Sequence of chain 1.B:
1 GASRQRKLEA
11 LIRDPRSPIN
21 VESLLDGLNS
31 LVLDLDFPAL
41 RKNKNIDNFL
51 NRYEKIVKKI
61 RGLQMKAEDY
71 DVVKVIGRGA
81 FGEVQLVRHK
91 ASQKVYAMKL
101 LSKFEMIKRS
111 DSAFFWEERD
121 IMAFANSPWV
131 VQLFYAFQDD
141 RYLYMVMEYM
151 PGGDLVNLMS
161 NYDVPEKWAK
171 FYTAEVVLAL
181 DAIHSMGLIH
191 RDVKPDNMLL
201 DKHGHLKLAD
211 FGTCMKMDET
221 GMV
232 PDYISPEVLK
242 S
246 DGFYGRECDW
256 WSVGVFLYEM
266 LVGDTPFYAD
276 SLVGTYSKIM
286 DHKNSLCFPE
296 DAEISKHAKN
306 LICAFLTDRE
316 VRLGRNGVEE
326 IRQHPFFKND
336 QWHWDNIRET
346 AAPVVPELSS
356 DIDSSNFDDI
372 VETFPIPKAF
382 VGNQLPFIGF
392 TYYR

The protein below binds the small molecule below.
Small molecule (SMILES): COc1cc(C(=O)N[C@H](CO)c2ccccc2)ccc1-c1cn[nH]c1

Binding-site contacts:
Ligand atom C16 contacts residue GLY79 of chain 1.B at 3.6 Å.
Ligand atom C7 contacts residue ALA209 of chain 1.B at 3.7 Å (hydrophobic).
Ligand atom C18 contacts residue VAL84 of chain 1.B at 3.6 Å (hydrophobic).
Ligand atom C4 contacts residue ILE76 of chain 1.B at 3.7 Å (hydrophobic).
Ligand atom C17 contacts residue GLY79 of chain 1.B at 3.8 Å.
Ligand atom C contacts residue PHE362 of chain 1.B at 3.8 Å (hydrophobic).
Ligand atom O2 contacts residue ASP210 of chain 1.B at 3.2 Å.
Ligand atom O contacts residue VAL84 of chain 1.B at 3.6 Å.
Ligand atom C11 contacts residue ARG78 of chain 1.B at 3.5 Å.
Ligand atom C8 contacts residue VAL84 of chain 1.B at 3.8 Å (hydrophobic).
Ligand atom C14 contacts residue LYS99 of chain 1.B at 3.8 Å.
Ligand atom C16 contacts residue GLU83 of chain 1.B at 3.6 Å.
Ligand atom C contacts residue ILE76 of chain 1.B at 3.6 Å (hydrophobic).
Ligand atom C17 contacts residue VAL84 of chain 1.B at 3.6 Å (hydrophobic).
Ligand atom N1 contacts residue GLU148 of chain 1.B at 2.9 Å (salt-bridge).
Ligand atom C15 contacts residue GLY82 of chain 1.B at 3.8 Å.
Ligand atom C13 contacts residue LYS99 of chain 1.B at 3.5 Å.
Ligand atom C5 contacts residue ALA97 of chain 1.B at 3.8 Å (hydrophobic).
Ligand atom N1 contacts residue MET150 of chain 1.B at 3.2 Å (h-bond).
Ligand atom C3 contacts residue LEU199 of chain 1.B at 3.5 Å (hydrophobic).
Ligand atom C16 contacts residue GLY82 of chain 1.B at 3.7 Å.
Ligand atom C3 contacts residue ALA97 of chain 1.B at 3.9 Å (hydrophobic).
Ligand atom N contacts residue MET150 of chain 1.B at 3.1 Å (h-bond).
Ligand atom N contacts residue TYR149 of chain 1.B at 3.5 Å.
Ligand atom C9 contacts residue LYS99 of chain 1.B at 3.7 Å.
Ligand atom C1 contacts residue VAL84 of chain 1.B at 3.6 Å (hydrophobic).
Ligand atom O2 contacts residue LYS99 of chain 1.B at 2.7 Å (salt-bridge).
Ligand atom C2 contacts residue LEU199 of chain 1.B at 3.7 Å (hydrophobic).
Ligand atom C5 contacts residue LEU199 of chain 1.B at 3.7 Å (hydrophobic).
Ligand atom C5 contacts residue MET150 of chain 1.B at 3.8 Å (hydrophobic).
Ligand atom N contacts residue ALA97 of chain 1.B at 3.2 Å.
Ligand atom C5 contacts residue GLU148 of chain 1.B at 3.6 Å.
Ligand atom C4 contacts residue ALA97 of chain 1.B at 3.5 Å (hydrophobic).
Ligand atom N1 contacts residue TYR149 of chain 1.B at 3.6 Å.
Ligand atom C10 contacts residue ASP210 of chain 1.B at 3.5 Å.
Ligand atom N1 contacts residue ALA97 of chain 1.B at 3.4 Å.
Ligand atom O contacts residue ILE76 of chain 1.B at 3.8 Å.
Ligand atom C6 contacts residue MET147 of chain 1.B at 3.6 Å (hydrophobic).
Ligand atom O1 contacts residue ARG78 of chain 1.B at 3.8 Å.
Ligand atom C6 contacts residue ALA209 of chain 1.B at 3.8 Å (hydrophobic).